Sequence of chain 1.E:
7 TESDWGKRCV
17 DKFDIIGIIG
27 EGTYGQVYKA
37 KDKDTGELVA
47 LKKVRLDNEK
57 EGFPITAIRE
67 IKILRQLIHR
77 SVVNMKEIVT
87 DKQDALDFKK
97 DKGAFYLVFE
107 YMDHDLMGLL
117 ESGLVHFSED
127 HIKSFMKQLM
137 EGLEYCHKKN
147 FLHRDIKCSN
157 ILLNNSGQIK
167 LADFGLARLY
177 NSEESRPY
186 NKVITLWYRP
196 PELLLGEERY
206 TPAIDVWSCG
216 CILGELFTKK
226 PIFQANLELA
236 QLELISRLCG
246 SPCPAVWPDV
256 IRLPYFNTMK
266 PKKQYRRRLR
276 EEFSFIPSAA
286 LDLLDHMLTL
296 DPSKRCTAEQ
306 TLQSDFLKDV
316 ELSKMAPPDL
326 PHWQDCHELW

Sequence of chain 1.D:
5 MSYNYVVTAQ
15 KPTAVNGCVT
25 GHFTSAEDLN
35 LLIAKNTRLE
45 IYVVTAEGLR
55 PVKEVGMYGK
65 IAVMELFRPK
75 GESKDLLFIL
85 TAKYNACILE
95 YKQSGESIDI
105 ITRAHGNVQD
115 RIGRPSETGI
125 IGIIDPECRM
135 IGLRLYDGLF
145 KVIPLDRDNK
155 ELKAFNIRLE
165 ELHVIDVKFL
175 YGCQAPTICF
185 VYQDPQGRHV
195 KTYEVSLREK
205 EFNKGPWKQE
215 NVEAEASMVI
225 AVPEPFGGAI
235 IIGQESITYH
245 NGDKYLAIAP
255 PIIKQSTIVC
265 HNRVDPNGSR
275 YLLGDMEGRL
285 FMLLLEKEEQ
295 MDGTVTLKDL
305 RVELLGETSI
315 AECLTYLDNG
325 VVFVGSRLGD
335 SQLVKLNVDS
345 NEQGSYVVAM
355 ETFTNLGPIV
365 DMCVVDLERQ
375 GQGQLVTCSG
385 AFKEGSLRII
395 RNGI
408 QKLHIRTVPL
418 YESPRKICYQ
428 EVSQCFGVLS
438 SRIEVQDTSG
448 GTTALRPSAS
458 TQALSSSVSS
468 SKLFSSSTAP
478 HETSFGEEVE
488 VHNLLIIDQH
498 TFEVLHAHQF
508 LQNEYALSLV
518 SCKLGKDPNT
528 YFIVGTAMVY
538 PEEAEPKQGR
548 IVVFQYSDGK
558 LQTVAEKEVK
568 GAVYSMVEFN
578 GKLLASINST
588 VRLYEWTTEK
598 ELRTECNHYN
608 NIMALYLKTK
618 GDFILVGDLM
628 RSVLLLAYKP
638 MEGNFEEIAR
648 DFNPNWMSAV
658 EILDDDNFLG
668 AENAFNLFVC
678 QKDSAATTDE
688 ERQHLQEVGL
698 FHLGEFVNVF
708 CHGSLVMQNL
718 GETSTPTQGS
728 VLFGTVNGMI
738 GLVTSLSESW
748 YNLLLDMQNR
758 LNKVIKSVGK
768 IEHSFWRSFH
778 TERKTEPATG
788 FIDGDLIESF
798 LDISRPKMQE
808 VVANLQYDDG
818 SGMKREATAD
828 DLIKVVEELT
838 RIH

A small-molecule ligand and the protein it binds are described below.
Small molecule (SMILES): O=C(CCn1cnc2ccccc2c1=O)Nc1ccc(Br)cn1

Binding-site contacts:
Ligand atom C6 contacts residue ILE25 of chain 1.E at 4.0 Å (hydrophobic).
Ligand atom C12 contacts residue LEU158 of chain 1.E at 3.9 Å (hydrophobic).
Ligand atom C7 contacts residue TYR107 of chain 1.E at 4.0 Å (hydrophobic).
Ligand atom O1 contacts residue ILE25 of chain 1.E at 3.9 Å.
Ligand atom C2 contacts residue ARG628 of chain 1.D at 3.5 Å.
Ligand atom N3 contacts residue MET108 of chain 1.E at 3.0 Å (h-bond).
Ligand atom C13 contacts residue LEU158 of chain 1.E at 3.5 Å (hydrophobic).
Ligand atom C10 contacts residue MET108 of chain 1.E at 3.3 Å (hydrophobic).
Ligand atom C8 contacts residue ASP111 of chain 1.E at 4.0 Å.
Ligand atom C15 contacts residue LEU158 of chain 1.E at 3.9 Å (hydrophobic).
Ligand atom C10 contacts residue HIS110 of chain 1.E at 3.7 Å.
Ligand atom C13 contacts residue GLU106 of chain 1.E at 3.5 Å.
Ligand atom C10 contacts residue ASP109 of chain 1.E at 3.5 Å.
Ligand atom C5 contacts residue ILE24 of chain 1.E at 3.9 Å (hydrophobic).
Ligand atom C4 contacts residue ARG628 of chain 1.D at 4.0 Å.
Ligand atom C9 contacts residue TYR107 of chain 1.E at 3.6 Å (hydrophobic).
Ligand atom C13 contacts residue ALA46 of chain 1.E at 3.9 Å (hydrophobic).
Ligand atom C5 contacts residue ARG647 of chain 1.D at 3.4 Å.
Ligand atom C4 contacts residue ARG647 of chain 1.D at 3.4 Å.
Ligand atom N1 contacts residue ARG628 of chain 1.D at 3.8 Å.
Ligand atom C12 contacts residue MET108 of chain 1.E at 4.0 Å (hydrophobic).
Ligand atom C9 contacts residue ASP109 of chain 1.E at 3.1 Å.
Ligand atom C3 contacts residue ILE25 of chain 1.E at 3.5 Å (hydrophobic).
Ligand atom C1 contacts residue ARG628 of chain 1.D at 3.8 Å.
Ligand atom C9 contacts residue MET108 of chain 1.E at 4.0 Å (hydrophobic).
Ligand atom C11 contacts residue MET108 of chain 1.E at 3.7 Å (hydrophobic).
Ligand atom O1 contacts residue TYR107 of chain 1.E at 3.0 Å (h-bond).
Ligand atom C16 contacts residue LEU158 of chain 1.E at 3.7 Å (hydrophobic).
Ligand atom C8 contacts residue ARG628 of chain 1.D at 3.2 Å.
Ligand atom C3 contacts residue ARG628 of chain 1.D at 3.6 Å.
Ligand atom N2 contacts residue ILE25 of chain 1.E at 3.8 Å.
Ligand atom C2 contacts residue ILE25 of chain 1.E at 3.5 Å (hydrophobic).
Ligand atom C14 contacts residue ALA46 of chain 1.E at 3.9 Å (hydrophobic).
Ligand atom N4 contacts residue LEU158 of chain 1.E at 3.7 Å.
Ligand atom N4 contacts residue MET108 of chain 1.E at 3.2 Å (h-bond).
Ligand atom C4 contacts residue PHE649 of chain 1.D at 4.0 Å (hydrophobic).
Ligand atom N2 contacts residue ARG628 of chain 1.D at 3.1 Å.
Ligand atom C13 contacts residue MET108 of chain 1.E at 3.9 Å (hydrophobic).
Ligand atom C14 contacts residue LEU158 of chain 1.E at 3.6 Å (hydrophobic).
Ligand atom BR1 contacts residue PHE105 of chain 1.E at 3.3 Å.